Sequence of chain 1.K:
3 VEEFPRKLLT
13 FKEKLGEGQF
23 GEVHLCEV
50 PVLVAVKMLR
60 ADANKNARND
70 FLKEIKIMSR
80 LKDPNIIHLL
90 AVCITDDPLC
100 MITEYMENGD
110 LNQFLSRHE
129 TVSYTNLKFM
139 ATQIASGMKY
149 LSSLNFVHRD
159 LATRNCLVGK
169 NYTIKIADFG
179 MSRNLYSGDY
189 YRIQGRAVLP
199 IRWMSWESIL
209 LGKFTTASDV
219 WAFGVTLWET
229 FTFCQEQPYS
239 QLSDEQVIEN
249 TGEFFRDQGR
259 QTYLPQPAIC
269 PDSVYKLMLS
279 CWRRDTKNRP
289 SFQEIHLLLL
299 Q

Binding-site contacts:
Ligand atom O11 contacts residue PHE177 of chain 1.K at 3.2 Å.
Ligand atom O22 contacts residue PHE177 of chain 1.K at 3.7 Å.
Ligand atom N6 contacts residue MET105 of chain 1.K at 2.9 Å (h-bond).
Ligand atom C2 contacts residue LEU17 of chain 1.K at 3.7 Å (hydrophobic).
Ligand atom O11 contacts residue VAL25 of chain 1.K at 3.2 Å.
Ligand atom F37 contacts residue MET100 of chain 1.K at 3.5 Å.
Ligand atom C24 contacts residue ASP176 of chain 1.K at 3.7 Å.
Ligand atom C34 contacts residue THR102 of chain 1.K at 3.0 Å.
Ligand atom C13 contacts residue PHE177 of chain 1.K at 3.5 Å (hydrophobic).
Ligand atom N26 contacts residue MET77 of chain 1.K at 3.5 Å (h-bond).
Ligand atom C8 contacts residue LEU165 of chain 1.K at 3.7 Å (hydrophobic).
Ligand atom F30 contacts residue ASP176 of chain 1.K at 3.5 Å.
Ligand atom O25 contacts residue ASP176 of chain 1.K at 3.5 Å (salt-bridge).
Ligand atom N5 contacts residue MET105 of chain 1.K at 3.1 Å (h-bond).
Ligand atom O25 contacts residue ILE86 of chain 1.K at 3.6 Å.
Ligand atom O22 contacts residue ASP176 of chain 1.K at 3.1 Å (salt-bridge).
Ligand atom F30 contacts residue ALA175 of chain 1.K at 3.0 Å.
Ligand atom C28 contacts residue ILE174 of chain 1.K at 3.4 Å (hydrophobic).
Ligand atom F29 contacts residue HIS156 of chain 1.K at 3.4 Å.
Ligand atom C27 contacts residue ILE174 of chain 1.K at 3.8 Å (hydrophobic).
Ligand atom F31 contacts residue ILE85 of chain 1.K at 3.5 Å.
Ligand atom C32 contacts residue MET77 of chain 1.K at 3.8 Å (hydrophobic).
Ligand atom F30 contacts residue HIS156 of chain 1.K at 3.3 Å.
Ligand atom O22 contacts residue ALA175 of chain 1.K at 3.4 Å.
Ligand atom C10 contacts residue PHE177 of chain 1.K at 3.0 Å (hydrophobic).
Ligand atom F31 contacts residue ILE174 of chain 1.K at 3.1 Å.
Ligand atom C7 contacts residue ALA54 of chain 1.K at 3.3 Å (hydrophobic).
Ligand atom F30 contacts residue ILE174 of chain 1.K at 2.8 Å.
Ligand atom F36 contacts residue THR102 of chain 1.K at 3.1 Å.
Ligand atom C35 contacts residue THR102 of chain 1.K at 3.3 Å.
Ligand atom C23 contacts residue GLU73 of chain 1.K at 3.3 Å.
Ligand atom C2 contacts residue PHE177 of chain 1.K at 3.6 Å (hydrophobic).
Ligand atom C1 contacts residue PHE177 of chain 1.K at 3.6 Å (hydrophobic).
Ligand atom C17 contacts residue PHE177 of chain 1.K at 3.5 Å (hydrophobic).
Ligand atom F37 contacts residue THR102 of chain 1.K at 2.3 Å.
Ligand atom C7 contacts residue GLU103 of chain 1.K at 3.6 Å.
Ligand atom O25 contacts residue ALA175 of chain 1.K at 3.2 Å.
Ligand atom F36 contacts residue LYS56 of chain 1.K at 3.8 Å.
Ligand atom C7 contacts residue MET105 of chain 1.K at 3.7 Å (hydrophobic).
Ligand atom N12 contacts residue PHE177 of chain 1.K at 3.2 Å.

This protein binds this small molecule.
Small molecule (SMILES): O=C(CN1C(=O)C2(CCN(C(=O)c3cnc4[nH]ncc4c3)CC2)c2c1ccc(F)c2F)NCC(F)(F)F